Binding-site contacts:
Ligand atom O5 contacts residue THR102 of chain 7.A at 3.6 Å.
Ligand atom O4 contacts residue ILE101 of chain 7.A at 4.0 Å.
Ligand atom O6 contacts residue LEU103 of chain 7.A at 4.0 Å.
Ligand atom C5 contacts residue THR102 of chain 7.A at 2.8 Å.
Ligand atom O2 contacts residue MET195 of chain 7.A at 3.6 Å.
Ligand atom C6 contacts residue LEU103 of chain 7.A at 2.7 Å (hydrophobic).
Ligand atom O6 contacts residue LEU103 of chain 7.A at 3.3 Å.
Ligand atom O6 contacts residue THR102 of chain 7.A at 2.4 Å.
Ligand atom C6 contacts residue ILE101 of chain 7.A at 3.2 Å (hydrophobic).
Ligand atom O1 contacts residue GLN104 of chain 7.A at 3.9 Å.
Ligand atom C4 contacts residue HIS263 of chain 7.A at 3.7 Å.
Ligand atom O2 contacts residue TYR193 of chain 7.A at 3.9 Å.
Ligand atom C6 contacts residue THR102 of chain 7.A at 1.9 Å.
Ligand atom O4 contacts residue HIS263 of chain 7.A at 2.6 Å.
Ligand atom C2 contacts residue MET217 of chain 7.A at 3.5 Å (hydrophobic).
Ligand atom C6 contacts residue LEU103 of chain 7.A at 3.2 Å (hydrophobic).
Ligand atom C4 contacts residue ASN215 of chain 7.A at 4.0 Å.
Ligand atom C4 contacts residue THR102 of chain 7.A at 3.9 Å.
Ligand atom O2 contacts residue ASN215 of chain 7.A at 3.5 Å.
Ligand atom O1 contacts residue TYR194 of chain 7.A at 3.8 Å.
Ligand atom O4 contacts residue ASN215 of chain 7.A at 3.4 Å (h-bond).
Ligand atom O1 contacts residue MET195 of chain 7.A at 3.8 Å.
Ligand atom C5 contacts residue HIS263 of chain 7.A at 3.9 Å.
Ligand atom O3 contacts residue TYR194 of chain 7.A at 3.9 Å.
Ligand atom O3 contacts residue ILE101 of chain 7.A at 3.5 Å.
Ligand atom O6 contacts residue HIS241 of chain 7.A at 4.0 Å.
Ligand atom C3 contacts residue MET217 of chain 7.A at 3.2 Å (hydrophobic).
Ligand atom C3 contacts residue ASN215 of chain 7.A at 3.5 Å.
Ligand atom O5 contacts residue LEU103 of chain 7.A at 3.0 Å (h-bond).
Ligand atom O3 contacts residue MET217 of chain 7.A at 2.5 Å (h-bond).
Ligand atom O3 contacts residue ASN215 of chain 7.A at 2.1 Å.
Ligand atom O6 contacts residue ILE101 of chain 7.A at 2.1 Å (h-bond).
Ligand atom C5 contacts residue LEU103 of chain 7.A at 3.0 Å (hydrophobic).
Ligand atom O2 contacts residue MET217 of chain 7.A at 3.3 Å (h-bond).
Ligand atom C1 contacts residue MET195 of chain 7.A at 3.2 Å (hydrophobic).
Ligand atom C2 contacts residue TYR193 of chain 7.A at 3.8 Å (hydrophobic).
Ligand atom O4 contacts residue THR102 of chain 7.A at 3.8 Å.
Ligand atom C6 contacts residue HIS241 of chain 7.A at 3.7 Å.
Ligand atom C5 contacts residue LEU103 of chain 7.A at 3.5 Å (hydrophobic).
Ligand atom O5 contacts residue LEU103 of chain 7.A at 3.3 Å.

Sequence of chain 7.A:
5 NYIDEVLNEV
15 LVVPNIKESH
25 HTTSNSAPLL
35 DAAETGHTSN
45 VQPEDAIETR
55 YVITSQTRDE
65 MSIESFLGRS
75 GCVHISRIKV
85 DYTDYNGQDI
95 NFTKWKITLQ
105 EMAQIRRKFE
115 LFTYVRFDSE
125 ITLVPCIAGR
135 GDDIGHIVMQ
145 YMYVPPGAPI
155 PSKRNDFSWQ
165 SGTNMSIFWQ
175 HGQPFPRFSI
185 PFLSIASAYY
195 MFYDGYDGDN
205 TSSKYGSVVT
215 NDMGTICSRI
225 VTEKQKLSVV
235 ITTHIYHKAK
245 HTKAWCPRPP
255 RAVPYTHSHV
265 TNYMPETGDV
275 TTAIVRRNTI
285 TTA

This small molecule binds to this protein.
Small molecule (SMILES): OC[C@H]1O[C@@](CO)(O[C@H]2O[C@H](CO)[C@@H](O)[C@H](O)[C@H]2O)[C@@H](O)[C@@H]1O